Binding-site contacts:
Ligand atom O61 contacts residue TRP98 of chain 1.D at 2.9 Å (h-bond).
Ligand atom O3 contacts residue HIS36 of chain 1.M at 3.7 Å.
Ligand atom O55 contacts residue TRP32 of chain 1.M at 3.2 Å.
Ligand atom O49 contacts residue LEU28 of chain 1.M at 2.9 Å (h-bond).
Ligand atom O16 contacts residue TRP98 of chain 1.D at 3.7 Å.
Ligand atom C1 contacts residue TRP32 of chain 1.M at 3.6 Å (hydrophobic).
Ligand atom C31 contacts residue TRP98 of chain 1.D at 4.0 Å (hydrophobic).
Ligand atom C25 contacts residue TRP98 of chain 1.D at 3.7 Å (hydrophobic).
Ligand atom C37 contacts residue ALA30 of chain 1.M at 3.8 Å (hydrophobic).
Ligand atom O1 contacts residue TYR35 of chain 1.M at 3.1 Å.
Ligand atom O16 contacts residue GLY31 of chain 1.M at 3.7 Å.
Ligand atom C22 contacts residue TRP98 of chain 1.D at 3.5 Å (hydrophobic).
Ligand atom C28 contacts residue LEU27 of chain 1.M at 3.9 Å (hydrophobic).
Ligand atom C22 contacts residue LEU27 of chain 1.M at 3.8 Å (hydrophobic).
Ligand atom C19 contacts residue LEU27 of chain 1.M at 3.8 Å (hydrophobic).
Ligand atom C18 contacts residue LEU28 of chain 1.M at 4.0 Å (hydrophobic).
Ligand atom O5 contacts residue TRP98 of chain 1.D at 3.2 Å.
Ligand atom C1 contacts residue GLY31 of chain 1.M at 3.8 Å.
Ligand atom C22 contacts residue GLY31 of chain 1.M at 3.8 Å.
Ligand atom O16 contacts residue LEU27 of chain 1.M at 4.0 Å.
Ligand atom C5 contacts residue TYR35 of chain 1.M at 3.9 Å (hydrophobic).
Ligand atom C10 contacts residue TYR35 of chain 1.M at 3.5 Å (hydrophobic).
Ligand atom C40 contacts residue ALA30 of chain 1.M at 3.6 Å (hydrophobic).
Ligand atom C34 contacts residue PHE459 of chain 1.A at 3.9 Å (hydrophobic).
Ligand atom C28 contacts residue TRP98 of chain 1.D at 4.0 Å (hydrophobic).
Ligand atom O3 contacts residue EDO1 of chain 1.TD at 2.9 Å (h-bond).
Ligand atom C5 contacts residue EDO1 of chain 1.TD at 3.6 Å.
Ligand atom C40 contacts residue PHE37 of chain 1.L at 4.0 Å (hydrophobic).
Ligand atom C1 contacts residue LEU28 of chain 1.M at 3.9 Å (hydrophobic).
Ligand atom O6 contacts residue TYR35 of chain 1.M at 2.9 Å (h-bond).
Ligand atom C11 contacts residue TYR35 of chain 1.M at 4.0 Å (hydrophobic).
Ligand atom C9 contacts residue TYR35 of chain 1.M at 4.0 Å (hydrophobic).
Ligand atom O4 contacts residue EDO1 of chain 1.TD at 3.4 Å.
Ligand atom O16 contacts residue LEU28 of chain 1.M at 4.0 Å.
Ligand atom C40 contacts residue PHE33 of chain 1.L at 4.0 Å (hydrophobic).
Ligand atom O61 contacts residue TYR102 of chain 1.D at 3.7 Å.
Ligand atom C18 contacts residue TRP98 of chain 1.D at 3.9 Å (hydrophobic).
Ligand atom C43 contacts residue PHE37 of chain 1.L at 4.0 Å (hydrophobic).
Ligand atom O49 contacts residue TRP32 of chain 1.M at 3.5 Å (h-bond).
Ligand atom C57 contacts residue TRP98 of chain 1.D at 3.5 Å (hydrophobic).

Sequence of chain 1.L:
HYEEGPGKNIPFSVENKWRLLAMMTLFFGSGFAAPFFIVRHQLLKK

Sequence of chain 1.D:
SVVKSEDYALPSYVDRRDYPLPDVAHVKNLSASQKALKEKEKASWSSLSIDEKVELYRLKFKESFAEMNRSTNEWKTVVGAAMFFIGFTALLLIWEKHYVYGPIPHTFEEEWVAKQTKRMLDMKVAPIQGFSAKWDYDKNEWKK

Sequence of chain 1.A:
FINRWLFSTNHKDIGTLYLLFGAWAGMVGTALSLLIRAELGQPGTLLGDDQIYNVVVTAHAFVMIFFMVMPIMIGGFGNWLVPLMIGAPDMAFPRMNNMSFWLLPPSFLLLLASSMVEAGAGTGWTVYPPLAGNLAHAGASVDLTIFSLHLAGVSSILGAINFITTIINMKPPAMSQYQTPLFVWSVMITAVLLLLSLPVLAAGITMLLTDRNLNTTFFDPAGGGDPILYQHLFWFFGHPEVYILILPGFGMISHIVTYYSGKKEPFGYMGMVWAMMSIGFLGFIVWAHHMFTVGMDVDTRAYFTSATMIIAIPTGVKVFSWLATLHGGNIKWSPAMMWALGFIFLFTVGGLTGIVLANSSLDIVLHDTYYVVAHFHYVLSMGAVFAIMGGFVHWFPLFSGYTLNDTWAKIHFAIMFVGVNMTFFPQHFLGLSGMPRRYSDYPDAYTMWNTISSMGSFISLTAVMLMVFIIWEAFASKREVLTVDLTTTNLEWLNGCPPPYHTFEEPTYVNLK

This protein binds this small molecule.
Small molecule (SMILES): CCCCCCCCCCO[C@@H]1O[C@H](CO)[C@@H](O[C@H]2O[C@H](CO)[C@@H](O)[C@H](O)[C@H]2O)[C@H](O)[C@H]1O

Sequence of chain 1.M:
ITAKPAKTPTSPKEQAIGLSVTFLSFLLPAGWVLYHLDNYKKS